The small molecule below binds the protein below.
Small molecule (SMILES): CC(=O)N[C@@H]1[C@@H](O)[C@H](O)[C@@H](CO)O[C@H]1O

Binding-site contacts:
Ligand atom N2 contacts residue ASN282 of chain 1.D at 2.9 Å (h-bond).
Ligand atom N2 contacts residue GLU281 of chain 1.D at 3.0 Å (salt-bridge).
Ligand atom C2 contacts residue ASN282 of chain 1.D at 2.5 Å.
Ligand atom C8 contacts residue ASN280 of chain 1.D at 4.0 Å.
Ligand atom C8 contacts residue GLU281 of chain 1.D at 4.1 Å.
Ligand atom C4 contacts residue ASN282 of chain 1.D at 4.2 Å.
Ligand atom C2 contacts residue GLU281 of chain 1.D at 3.6 Å.
Ligand atom O7 contacts residue ASN282 of chain 1.D at 4.2 Å.
Ligand atom O3 contacts residue GLU281 of chain 1.D at 4.4 Å.
Ligand atom C7 contacts residue ASN282 of chain 1.D at 3.8 Å.
Ligand atom C3 contacts residue GLU281 of chain 1.D at 3.7 Å.
Ligand atom O5 contacts residue ASN282 of chain 1.D at 2.4 Å (h-bond).
Ligand atom C7 contacts residue GLU281 of chain 1.D at 4.0 Å.
Ligand atom C3 contacts residue ASN282 of chain 1.D at 3.8 Å.
Ligand atom C1 contacts residue ASN282 of chain 1.D at 1.4 Å.
Ligand atom C5 contacts residue ASN282 of chain 1.D at 3.7 Å.
Ligand atom C1 contacts residue GLU281 of chain 1.D at 3.8 Å.

Sequence of chain 1.D:
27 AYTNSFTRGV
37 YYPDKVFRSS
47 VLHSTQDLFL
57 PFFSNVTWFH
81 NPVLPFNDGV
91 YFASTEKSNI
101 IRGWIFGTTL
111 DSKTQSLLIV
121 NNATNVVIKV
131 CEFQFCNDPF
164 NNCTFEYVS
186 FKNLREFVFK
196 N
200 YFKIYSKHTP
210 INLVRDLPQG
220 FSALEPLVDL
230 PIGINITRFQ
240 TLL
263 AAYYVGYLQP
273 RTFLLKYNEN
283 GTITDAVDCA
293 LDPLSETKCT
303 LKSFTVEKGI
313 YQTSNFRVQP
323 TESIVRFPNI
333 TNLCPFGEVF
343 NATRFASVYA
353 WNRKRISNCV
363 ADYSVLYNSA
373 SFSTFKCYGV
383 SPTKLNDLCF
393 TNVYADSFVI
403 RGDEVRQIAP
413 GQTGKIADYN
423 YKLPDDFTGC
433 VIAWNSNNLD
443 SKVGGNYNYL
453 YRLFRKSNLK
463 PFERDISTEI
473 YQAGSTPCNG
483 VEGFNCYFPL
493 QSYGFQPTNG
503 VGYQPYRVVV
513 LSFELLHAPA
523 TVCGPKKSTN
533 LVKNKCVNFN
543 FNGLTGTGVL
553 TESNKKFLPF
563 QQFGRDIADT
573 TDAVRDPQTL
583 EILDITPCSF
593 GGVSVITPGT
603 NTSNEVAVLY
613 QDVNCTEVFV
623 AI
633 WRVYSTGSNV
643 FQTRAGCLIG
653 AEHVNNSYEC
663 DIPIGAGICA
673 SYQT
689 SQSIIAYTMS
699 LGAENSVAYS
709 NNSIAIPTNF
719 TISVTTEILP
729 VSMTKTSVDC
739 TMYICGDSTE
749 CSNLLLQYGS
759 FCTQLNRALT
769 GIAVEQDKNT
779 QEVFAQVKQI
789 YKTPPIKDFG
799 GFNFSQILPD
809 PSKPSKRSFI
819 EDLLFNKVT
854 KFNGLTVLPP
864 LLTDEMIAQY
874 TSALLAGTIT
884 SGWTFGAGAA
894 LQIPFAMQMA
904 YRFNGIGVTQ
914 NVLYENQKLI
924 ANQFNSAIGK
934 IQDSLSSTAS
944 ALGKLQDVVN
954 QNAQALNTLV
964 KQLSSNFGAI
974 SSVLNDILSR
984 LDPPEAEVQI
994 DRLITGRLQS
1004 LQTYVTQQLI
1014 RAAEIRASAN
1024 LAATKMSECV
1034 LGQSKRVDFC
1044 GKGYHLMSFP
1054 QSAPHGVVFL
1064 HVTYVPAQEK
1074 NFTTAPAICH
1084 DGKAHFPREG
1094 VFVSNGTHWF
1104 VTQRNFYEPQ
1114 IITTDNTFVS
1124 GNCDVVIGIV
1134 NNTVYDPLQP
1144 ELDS